Binding-site contacts:
Ligand atom C1 contacts residue LEU5 of chain 1.B at 3.7 Å (hydrophobic).
Ligand atom C2 contacts residue LEU5 of chain 1.B at 3.7 Å (hydrophobic).
Ligand atom C3 contacts residue ASN7 of chain 1.B at 3.8 Å.
Ligand atom C3 contacts residue LEU5 of chain 1.B at 4.4 Å (hydrophobic).
Ligand atom C7 contacts residue HIS4 of chain 1.B at 4.3 Å.
Ligand atom C7 contacts residue ASN7 of chain 1.B at 3.8 Å.
Ligand atom O6 contacts residue GLY156 of chain 1.B at 4.4 Å.
Ligand atom N2 contacts residue ASN7 of chain 1.B at 3.0 Å (h-bond).
Ligand atom C5 contacts residue ASN7 of chain 1.B at 3.6 Å.
Ligand atom C1 contacts residue ASN7 of chain 1.B at 1.4 Å.
Ligand atom C8 contacts residue HIS4 of chain 1.B at 3.6 Å.
Ligand atom O7 contacts residue ASN7 of chain 1.B at 4.0 Å.
Ligand atom O6 contacts residue ASN7 of chain 1.B at 4.3 Å.
Ligand atom O5 contacts residue ASN7 of chain 1.B at 2.4 Å (h-bond).
Ligand atom C7 contacts residue LEU5 of chain 1.B at 3.5 Å (hydrophobic).
Ligand atom N2 contacts residue HIS4 of chain 1.B at 4.3 Å.
Ligand atom C4 contacts residue ASN7 of chain 1.B at 4.2 Å.
Ligand atom C8 contacts residue LEU5 of chain 1.B at 3.4 Å (hydrophobic).
Ligand atom N2 contacts residue LEU5 of chain 1.B at 2.8 Å (h-bond).
Ligand atom C2 contacts residue ASN7 of chain 1.B at 2.5 Å.

A protein and the small-molecule ligand that binds it are described below.
Small molecule (SMILES): CC(=O)N[C@@H]1[C@@H](O)[C@H](O)[C@@H](CO)O[C@H]1O

Sequence of chain 1.B:
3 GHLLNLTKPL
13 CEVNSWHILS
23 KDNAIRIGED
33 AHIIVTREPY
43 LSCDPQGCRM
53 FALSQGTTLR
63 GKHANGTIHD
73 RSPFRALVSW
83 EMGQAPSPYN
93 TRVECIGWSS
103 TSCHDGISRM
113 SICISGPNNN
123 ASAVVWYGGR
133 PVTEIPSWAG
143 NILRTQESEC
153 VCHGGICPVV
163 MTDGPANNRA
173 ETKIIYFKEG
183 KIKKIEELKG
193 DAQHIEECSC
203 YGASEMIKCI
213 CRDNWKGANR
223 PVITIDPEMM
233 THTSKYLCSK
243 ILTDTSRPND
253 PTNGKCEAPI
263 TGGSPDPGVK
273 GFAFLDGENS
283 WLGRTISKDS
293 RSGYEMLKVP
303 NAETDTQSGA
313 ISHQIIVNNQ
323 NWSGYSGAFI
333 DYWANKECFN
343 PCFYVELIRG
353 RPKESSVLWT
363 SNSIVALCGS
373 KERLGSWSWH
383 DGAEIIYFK